The protein below binds the small molecule below.
Small molecule (SMILES): CC(=O)N[C@@H]1[C@@H](O)[C@H](O)[C@@H](CO)O[C@H]1O

Sequence of chain 2.A:
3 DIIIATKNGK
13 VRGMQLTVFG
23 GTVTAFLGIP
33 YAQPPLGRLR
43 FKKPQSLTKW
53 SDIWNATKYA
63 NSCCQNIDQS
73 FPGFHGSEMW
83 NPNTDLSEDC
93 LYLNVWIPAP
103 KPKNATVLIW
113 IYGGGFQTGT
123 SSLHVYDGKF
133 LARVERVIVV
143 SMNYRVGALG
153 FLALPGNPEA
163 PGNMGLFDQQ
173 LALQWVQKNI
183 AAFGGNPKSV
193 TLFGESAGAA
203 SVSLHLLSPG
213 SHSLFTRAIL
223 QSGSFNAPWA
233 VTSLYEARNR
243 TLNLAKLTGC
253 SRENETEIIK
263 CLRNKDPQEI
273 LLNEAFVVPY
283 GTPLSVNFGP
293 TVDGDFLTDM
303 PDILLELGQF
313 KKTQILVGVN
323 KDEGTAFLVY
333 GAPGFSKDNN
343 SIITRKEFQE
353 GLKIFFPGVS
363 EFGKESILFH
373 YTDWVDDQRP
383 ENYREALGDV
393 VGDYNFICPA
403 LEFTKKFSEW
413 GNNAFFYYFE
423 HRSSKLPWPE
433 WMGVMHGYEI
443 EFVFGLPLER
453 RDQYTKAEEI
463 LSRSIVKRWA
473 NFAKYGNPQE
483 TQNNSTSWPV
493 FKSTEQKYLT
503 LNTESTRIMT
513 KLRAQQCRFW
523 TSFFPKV

Binding-site contacts:
Ligand atom C5 contacts residue ASN57 of chain 2.A at 3.6 Å.
Ligand atom O5 contacts residue ARG14 of chain 2.A at 3.8 Å.
Ligand atom C8 contacts residue ASN57 of chain 2.A at 3.5 Å.
Ligand atom C1 contacts residue ASN57 of chain 2.A at 1.4 Å.
Ligand atom C3 contacts residue ASN57 of chain 2.A at 3.7 Å.
Ligand atom N2 contacts residue ASN57 of chain 2.A at 2.7 Å (h-bond).
Ligand atom C4 contacts residue ASN57 of chain 2.A at 4.2 Å.
Ligand atom C5 contacts residue ARG14 of chain 2.A at 3.7 Å.
Ligand atom O5 contacts residue ASN57 of chain 2.A at 2.3 Å (h-bond).
Ligand atom C7 contacts residue ASN57 of chain 2.A at 3.4 Å.
Ligand atom C1 contacts residue ARG14 of chain 2.A at 3.8 Å.
Ligand atom O7 contacts residue ASN57 of chain 2.A at 4.3 Å.
Ligand atom C2 contacts residue ASN57 of chain 2.A at 2.4 Å.